Binding-site contacts:
Ligand atom C7 contacts residue ASN68 of chain 1.A at 3.3 Å.
Ligand atom C5 contacts residue ASN91 of chain 1.A at 3.3 Å.
Ligand atom C8 contacts residue CYS94 of chain 1.A at 4.5 Å (hydrophobic).
Ligand atom C3 contacts residue ARG225 of chain 1.A at 3.0 Å.
Ligand atom C8 contacts residue GLU70 of chain 1.A at 3.1 Å.
Ligand atom N2 contacts residue GLU70 of chain 1.A at 4.1 Å.
Ligand atom O7 contacts residue ASN68 of chain 1.A at 2.5 Å (h-bond).
Ligand atom O5 contacts residue NAG1 of chain 1.H at 4.4 Å.
Ligand atom O1 contacts residue GLU70 of chain 1.A at 3.0 Å.
Ligand atom O5 contacts residue ASN91 of chain 1.A at 2.7 Å (h-bond).
Ligand atom C7 contacts residue ARG225 of chain 1.A at 4.0 Å.
Ligand atom O6 contacts residue NAG1 of chain 1.H at 2.8 Å (h-bond).
Ligand atom O4 contacts residue NAG1 of chain 1.H at 2.5 Å (h-bond).
Ligand atom N2 contacts residue ARG225 of chain 1.A at 3.3 Å (salt-bridge).
Ligand atom C2 contacts residue ARG225 of chain 1.A at 2.8 Å.
Ligand atom O3 contacts residue ARG225 of chain 1.A at 2.5 Å (salt-bridge).
Ligand atom C8 contacts residue PRO69 of chain 1.A at 3.8 Å (hydrophobic).
Ligand atom C8 contacts residue ASN68 of chain 1.A at 2.7 Å.
Ligand atom O6 contacts residue GLU90 of chain 1.A at 4.5 Å.
Ligand atom O7 contacts residue CYS94 of chain 1.A at 3.0 Å.
Ligand atom C6 contacts residue NAG1 of chain 1.H at 3.9 Å.
Ligand atom C7 contacts residue CYS94 of chain 1.A at 3.8 Å (hydrophobic).
Ligand atom C1 contacts residue GLU70 of chain 1.A at 4.2 Å.
Ligand atom C2 contacts residue NAG1 of chain 1.H at 4.2 Å.
Ligand atom C1 contacts residue ARG225 of chain 1.A at 4.1 Å.
Ligand atom O3 contacts residue NAG1 of chain 1.H at 3.0 Å (h-bond).
Ligand atom O5 contacts residue ARG225 of chain 1.A at 4.4 Å.
Ligand atom C4 contacts residue NAG1 of chain 1.H at 2.6 Å.
Ligand atom O5 contacts residue GLU90 of chain 1.A at 4.1 Å.
Ligand atom O4 contacts residue ARG225 of chain 1.A at 4.3 Å.
Ligand atom C6 contacts residue ASN91 of chain 1.A at 3.4 Å.
Ligand atom O1 contacts residue ASN91 of chain 1.A at 2.5 Å (h-bond).
Ligand atom C3 contacts residue NAG1 of chain 1.H at 3.5 Å.
Ligand atom C4 contacts residue ARG225 of chain 1.A at 3.4 Å.
Ligand atom O7 contacts residue ARG225 of chain 1.A at 3.9 Å.
Ligand atom C6 contacts residue GLU90 of chain 1.A at 3.9 Å.
Ligand atom C7 contacts residue GLU70 of chain 1.A at 3.9 Å.
Ligand atom C1 contacts residue ASN91 of chain 1.A at 3.2 Å.
Ligand atom C5 contacts residue NAG1 of chain 1.H at 3.8 Å.

Sequence of chain 1.A:
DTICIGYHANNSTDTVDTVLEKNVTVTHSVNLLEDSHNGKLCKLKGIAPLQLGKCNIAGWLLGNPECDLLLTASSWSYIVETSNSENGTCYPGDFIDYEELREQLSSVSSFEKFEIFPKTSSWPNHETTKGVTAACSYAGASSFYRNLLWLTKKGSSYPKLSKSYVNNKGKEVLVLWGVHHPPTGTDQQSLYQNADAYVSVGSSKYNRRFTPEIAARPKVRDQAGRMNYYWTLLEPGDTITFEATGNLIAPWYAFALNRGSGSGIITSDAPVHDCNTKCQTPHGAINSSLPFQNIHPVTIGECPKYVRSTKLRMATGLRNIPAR

A protein and the small-molecule ligand that binds it are described below.
Small molecule (SMILES): CC(=O)N[C@@H]1[C@@H](O)[C@H](O)[C@@H](CO)O[C@@H]1O